A protein and the small-molecule ligand that binds it are described below.
Small molecule (SMILES): CC(=O)N[C@H]1[C@@H](O[C@H]2[C@H](O)[C@@H](NC(C)=O)CO[C@@H]2CO)O[C@H](CO)[C@@H](O)[C@@H]1O

Sequence of chain 1.B:
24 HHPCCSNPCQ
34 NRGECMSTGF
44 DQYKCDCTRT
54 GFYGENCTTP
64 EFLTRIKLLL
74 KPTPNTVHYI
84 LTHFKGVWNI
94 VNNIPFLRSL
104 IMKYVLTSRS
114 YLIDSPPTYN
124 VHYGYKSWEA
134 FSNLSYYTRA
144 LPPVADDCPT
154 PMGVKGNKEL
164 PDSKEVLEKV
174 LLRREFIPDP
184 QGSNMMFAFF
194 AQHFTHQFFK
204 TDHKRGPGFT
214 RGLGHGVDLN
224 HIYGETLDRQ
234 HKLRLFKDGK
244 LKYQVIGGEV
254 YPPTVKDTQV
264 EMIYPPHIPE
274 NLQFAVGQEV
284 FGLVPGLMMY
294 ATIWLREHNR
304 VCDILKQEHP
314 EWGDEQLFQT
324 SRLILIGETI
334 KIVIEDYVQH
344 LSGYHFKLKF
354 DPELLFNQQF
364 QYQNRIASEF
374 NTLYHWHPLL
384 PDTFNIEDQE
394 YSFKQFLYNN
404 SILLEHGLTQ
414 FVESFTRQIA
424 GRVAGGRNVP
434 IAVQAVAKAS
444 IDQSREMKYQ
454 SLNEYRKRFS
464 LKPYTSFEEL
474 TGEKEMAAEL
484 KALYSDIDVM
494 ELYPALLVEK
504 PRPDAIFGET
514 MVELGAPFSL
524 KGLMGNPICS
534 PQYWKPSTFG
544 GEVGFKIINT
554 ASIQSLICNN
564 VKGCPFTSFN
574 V

Binding-site contacts:
Ligand atom O5 contacts residue PRO31 of chain 1.B at 4.4 Å.
Ligand atom O5 contacts residue TYR46 of chain 1.B at 3.5 Å (h-bond).
Ligand atom C6 contacts residue TYR46 of chain 1.B at 4.4 Å (hydrophobic).
Ligand atom N2 contacts residue ASN59 of chain 1.B at 2.9 Å (h-bond).
Ligand atom N2 contacts residue GLU58 of chain 1.B at 3.0 Å (salt-bridge).
Ligand atom O5 contacts residue ASN59 of chain 1.B at 2.4 Å (h-bond).
Ligand atom O6 contacts residue PRO31 of chain 1.B at 4.0 Å.
Ligand atom O7 contacts residue ASN59 of chain 1.B at 4.2 Å.
Ligand atom C1 contacts residue TYR46 of chain 1.B at 3.4 Å (hydrophobic).
Ligand atom C7 contacts residue GLU58 of chain 1.B at 3.9 Å.
Ligand atom O3 contacts residue GLU58 of chain 1.B at 4.4 Å.
Ligand atom O6 contacts residue SER29 of chain 1.B at 4.3 Å.
Ligand atom C5 contacts residue ASN59 of chain 1.B at 3.7 Å.
Ligand atom C4 contacts residue ASN59 of chain 1.B at 4.3 Å.
Ligand atom C1 contacts residue GLU58 of chain 1.B at 4.1 Å.
Ligand atom C1 contacts residue ASN59 of chain 1.B at 1.4 Å.
Ligand atom C2 contacts residue ASN59 of chain 1.B at 2.5 Å.
Ligand atom C7 contacts residue ASN59 of chain 1.B at 3.8 Å.
Ligand atom C2 contacts residue GLU58 of chain 1.B at 3.8 Å.
Ligand atom C3 contacts residue GLU58 of chain 1.B at 3.9 Å.
Ligand atom C3 contacts residue ASN59 of chain 1.B at 3.8 Å.
Ligand atom C5 contacts residue TYR46 of chain 1.B at 3.6 Å (hydrophobic).
Ligand atom C6 contacts residue PRO31 of chain 1.B at 4.5 Å (hydrophobic).
Ligand atom C8 contacts residue GLU58 of chain 1.B at 3.9 Å.